Binding-site contacts:
Ligand atom C1 contacts residue ASN100 of chain 1.J at 1.6 Å.
Ligand atom N2 contacts residue ASN100 of chain 1.J at 3.0 Å (h-bond).
Ligand atom C7 contacts residue ASN100 of chain 1.J at 4.2 Å.
Ligand atom C3 contacts residue ASN100 of chain 1.J at 3.9 Å.
Ligand atom C2 contacts residue ASN100 of chain 1.J at 2.6 Å.
Ligand atom C8 contacts residue PRO98 of chain 1.J at 4.0 Å (hydrophobic).
Ligand atom O5 contacts residue ASN100 of chain 1.J at 2.4 Å (h-bond).
Ligand atom C5 contacts residue ASN100 of chain 1.J at 3.7 Å.
Ligand atom O5 contacts residue TRP103 of chain 1.J at 4.1 Å.
Ligand atom C4 contacts residue ASN100 of chain 1.J at 4.2 Å.

This small molecule binds to this protein.
Small molecule (SMILES): CC(=O)N[C@@H]1[C@@H](O)[C@H](O)[C@@H](CO)O[C@H]1O

Sequence of chain 1.J:
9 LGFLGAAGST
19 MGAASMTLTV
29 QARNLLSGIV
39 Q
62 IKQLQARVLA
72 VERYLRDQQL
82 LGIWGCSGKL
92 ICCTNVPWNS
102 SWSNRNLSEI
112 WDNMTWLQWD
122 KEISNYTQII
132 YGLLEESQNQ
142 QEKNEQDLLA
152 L